Binding-site contacts:
Ligand atom C8 contacts residue VAL182 of chain 1.A at 4.2 Å (hydrophobic).
Ligand atom C8 contacts residue ASN183 of chain 1.A at 4.2 Å.
Ligand atom C7 contacts residue ASN183 of chain 1.A at 3.0 Å.
Ligand atom C1 contacts residue ASN183 of chain 1.A at 1.5 Å.
Ligand atom O6 contacts residue PHE114 of chain 1.A at 2.9 Å.
Ligand atom N2 contacts residue ASN183 of chain 1.A at 2.9 Å (h-bond).
Ligand atom O7 contacts residue ASN183 of chain 1.A at 2.7 Å (h-bond).
Ligand atom C4 contacts residue ASN183 of chain 1.A at 4.3 Å.
Ligand atom C5 contacts residue PHE114 of chain 1.A at 4.2 Å (hydrophobic).
Ligand atom O5 contacts residue ASN183 of chain 1.A at 2.4 Å (h-bond).
Ligand atom C6 contacts residue PHE114 of chain 1.A at 3.8 Å (hydrophobic).
Ligand atom C3 contacts residue ASN183 of chain 1.A at 3.8 Å.
Ligand atom C5 contacts residue ASN183 of chain 1.A at 3.7 Å.
Ligand atom C2 contacts residue ASN183 of chain 1.A at 2.4 Å.

This small molecule binds to this protein.
Small molecule (SMILES): CC(=O)N[C@@H]1[C@@H](O)[C@H](O)[C@@H](CO)O[C@H]1O

Sequence of chain 1.A:
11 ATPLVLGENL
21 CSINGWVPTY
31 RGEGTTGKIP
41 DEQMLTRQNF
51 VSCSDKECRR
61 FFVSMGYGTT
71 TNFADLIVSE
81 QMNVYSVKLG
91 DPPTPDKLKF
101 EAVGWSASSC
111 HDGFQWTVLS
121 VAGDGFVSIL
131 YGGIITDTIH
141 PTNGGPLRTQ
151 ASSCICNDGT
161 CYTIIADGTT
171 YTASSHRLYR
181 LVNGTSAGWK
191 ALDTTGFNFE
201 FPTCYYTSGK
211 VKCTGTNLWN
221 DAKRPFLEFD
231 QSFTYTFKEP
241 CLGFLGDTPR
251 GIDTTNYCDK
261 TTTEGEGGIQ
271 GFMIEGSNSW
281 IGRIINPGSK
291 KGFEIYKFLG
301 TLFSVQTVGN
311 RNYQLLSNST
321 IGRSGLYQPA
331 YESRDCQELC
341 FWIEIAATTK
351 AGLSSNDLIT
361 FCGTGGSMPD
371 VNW